Sequence of chain 4.G:
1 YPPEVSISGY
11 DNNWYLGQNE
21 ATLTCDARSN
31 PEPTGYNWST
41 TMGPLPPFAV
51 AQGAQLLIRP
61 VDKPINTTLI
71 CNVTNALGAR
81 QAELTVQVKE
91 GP

The protein below binds the small molecule below.
Small molecule (SMILES): CC(=O)N[C@@H]1[C@@H](O)[C@H](O)[C@@H](CO)O[C@H]1O

Binding-site contacts:
Ligand atom N2 contacts residue ASN72 of chain 4.G at 3.2 Å (h-bond).
Ligand atom C2 contacts residue ASN72 of chain 4.G at 2.6 Å.
Ligand atom C5 contacts residue THR74 of chain 4.G at 3.9 Å.
Ligand atom O5 contacts residue THR74 of chain 4.G at 4.0 Å.
Ligand atom C8 contacts residue GLN81 of chain 4.G at 3.2 Å.
Ligand atom O5 contacts residue ASN72 of chain 4.G at 2.4 Å (h-bond).
Ligand atom N2 contacts residue GLN81 of chain 4.G at 4.3 Å.
Ligand atom C6 contacts residue THR74 of chain 4.G at 3.7 Å.
Ligand atom O7 contacts residue GLN81 of chain 4.G at 3.9 Å.
Ligand atom C3 contacts residue ASN72 of chain 4.G at 4.0 Å.
Ligand atom C7 contacts residue GLN81 of chain 4.G at 3.8 Å.
Ligand atom C4 contacts residue ASN72 of chain 4.G at 4.3 Å.
Ligand atom C1 contacts residue ALA79 of chain 4.G at 4.3 Å (hydrophobic).
Ligand atom O7 contacts residue ASN72 of chain 4.G at 3.3 Å (h-bond).
Ligand atom C7 contacts residue ASN72 of chain 4.G at 3.5 Å.
Ligand atom C5 contacts residue ASN72 of chain 4.G at 3.7 Å.
Ligand atom C1 contacts residue ASN72 of chain 4.G at 1.5 Å.